Sequence of chain 1.B:
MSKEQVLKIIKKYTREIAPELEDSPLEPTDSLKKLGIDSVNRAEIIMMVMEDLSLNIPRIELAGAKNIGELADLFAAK

Sequence of chain 1.A:
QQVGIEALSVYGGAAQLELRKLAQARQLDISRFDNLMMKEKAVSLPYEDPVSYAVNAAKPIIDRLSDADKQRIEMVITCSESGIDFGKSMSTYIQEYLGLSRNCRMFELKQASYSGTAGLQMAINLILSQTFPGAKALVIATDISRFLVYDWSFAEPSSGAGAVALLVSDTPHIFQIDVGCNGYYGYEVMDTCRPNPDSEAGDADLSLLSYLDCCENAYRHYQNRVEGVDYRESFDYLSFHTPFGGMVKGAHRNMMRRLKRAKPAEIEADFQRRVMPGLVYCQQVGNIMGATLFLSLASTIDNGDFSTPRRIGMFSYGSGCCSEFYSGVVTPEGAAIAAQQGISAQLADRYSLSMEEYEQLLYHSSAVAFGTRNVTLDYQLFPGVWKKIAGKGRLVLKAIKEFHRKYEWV

Binding-site contacts:
Ligand atom O26 contacts residue SER63 of chain 1.B at 2.4 Å (h-bond).
Ligand atom C2 contacts residue GLU106 of chain 1.A at 3.0 Å.
Ligand atom O23 contacts residue ARG66 of chain 1.B at 3.2 Å (salt-bridge).
Ligand atom O27 contacts residue SER63 of chain 1.B at 2.6 Å (h-bond).
Ligand atom S1 contacts residue HIS274 of chain 1.A at 3.0 Å (h-bond).
Ligand atom N41 contacts residue PNS1 of chain 1.C at 1.1 Å.
Ligand atom O26 contacts residue PNS1 of chain 1.C at 0.5 Å (h-bond).
Ligand atom N36 contacts residue SER191 of chain 1.A at 2.9 Å (h-bond).
Ligand atom C32 contacts residue PNS1 of chain 1.C at 0.7 Å.
Ligand atom C39 contacts residue PNS1 of chain 1.C at 0.7 Å.
Ligand atom S1 contacts residue SER138 of chain 1.A at 3.1 Å (h-bond).
Ligand atom C1 contacts residue SER138 of chain 1.A at 3.1 Å.
Ligand atom C42 contacts residue PNS1 of chain 1.C at 1.5 Å.
Ligand atom O1 contacts residue SER352 of chain 1.A at 3.1 Å (h-bond).
Ligand atom C28 contacts residue SER63 of chain 1.B at 3.0 Å.
Ligand atom C42 contacts residue PRO276 of chain 1.A at 3.3 Å (hydrophobic).
Ligand atom C37 contacts residue PNS1 of chain 1.C at 0.3 Å.
Ligand atom N36 contacts residue PNS1 of chain 1.C at 0.9 Å (h-bond).
Ligand atom O23 contacts residue SER63 of chain 1.B at 2.3 Å (h-bond).
Ligand atom C31 contacts residue PNS1 of chain 1.C at 0.5 Å.
Ligand atom P24 contacts residue SER63 of chain 1.B at 1.5 Å.
Ligand atom C30 contacts residue PNS1 of chain 1.C at 0.7 Å.
Ligand atom O35 contacts residue PNS1 of chain 1.C at 1.0 Å (h-bond).
Ligand atom O33 contacts residue PNS1 of chain 1.C at 0.9 Å (h-bond).
Ligand atom S1 contacts residue ASN320 of chain 1.A at 3.2 Å (h-bond).
Ligand atom P24 contacts residue PNS1 of chain 1.C at 0.2 Å.
Ligand atom O23 contacts residue PNS1 of chain 1.C at 0.3 Å (h-bond).
Ligand atom C28 contacts residue PNS1 of chain 1.C at 1.0 Å.
Ligand atom O40 contacts residue ASN320 of chain 1.A at 3.3 Å (h-bond).
Ligand atom O33 contacts residue SER191 of chain 1.A at 2.9 Å (h-bond).
Ligand atom O1 contacts residue SER138 of chain 1.A at 3.2 Å (h-bond).
Ligand atom C38 contacts residue PNS1 of chain 1.C at 1.2 Å.
Ligand atom C43 contacts residue PNS1 of chain 1.C at 2.1 Å.
Ligand atom C29 contacts residue PNS1 of chain 1.C at 0.5 Å.
Ligand atom O27 contacts residue PNS1 of chain 1.C at 0.8 Å (h-bond).
Ligand atom O40 contacts residue PNS1 of chain 1.C at 0.8 Å (h-bond).
Ligand atom C34 contacts residue PNS1 of chain 1.C at 0.8 Å.
Ligand atom O26 contacts residue ARG57 of chain 1.A at 2.6 Å (salt-bridge).
Ligand atom C32 contacts residue PHE187 of chain 1.A at 3.1 Å (hydrophobic).
Ligand atom O33 contacts residue PHE187 of chain 1.A at 3.0 Å (h-bond).

A protein and the small-molecule ligand that binds it are described below.
Small molecule (SMILES): CC(=O)SCCNC(=O)CCNC(=O)[C@H](O)C(C)(C)COP(=O)(O)O